Binding-site contacts:
Ligand atom C6 contacts residue PRO182 of chain 1.B at 3.6 Å (hydrophobic).
Ligand atom C2 contacts residue CYS125 of chain 1.B at 3.8 Å (hydrophobic).
Ligand atom C6 contacts residue ASP157 of chain 1.B at 3.6 Å.
Ligand atom C2 contacts residue GLY158 of chain 1.B at 3.5 Å.
Ligand atom C3' contacts residue GLU126 of chain 1.B at 3.5 Å.
Ligand atom N9 contacts residue ILE127 of chain 1.B at 3.8 Å.
Ligand atom C4 contacts residue ILE127 of chain 1.B at 3.6 Å (hydrophobic).
Ligand atom S5' contacts residue ASP175 of chain 1.B at 3.7 Å.
Ligand atom N6 contacts residue ASP157 of chain 1.B at 2.8 Å (salt-bridge).
Ligand atom S5' contacts residue ASP106 of chain 1.B at 3.7 Å.
Ligand atom O3' contacts residue GLY105 of chain 1.B at 3.6 Å.
Ligand atom N7 contacts residue ALA183 of chain 1.B at 3.3 Å (h-bond).
Ligand atom CS contacts residue GLN72 of chain 1.B at 3.7 Å.
Ligand atom N7 contacts residue PRO182 of chain 1.B at 3.2 Å.
Ligand atom N1 contacts residue GLY158 of chain 1.B at 2.9 Å (h-bond).
Ligand atom CS contacts residue ASP106 of chain 1.B at 3.5 Å.
Ligand atom C3' contacts residue LEU67 of chain 1.B at 3.7 Å (hydrophobic).
Ligand atom C2' contacts residue GLU126 of chain 1.B at 3.5 Å.
Ligand atom O2' contacts residue ILE127 of chain 1.B at 3.7 Å.
Ligand atom S5' contacts residue GLY104 of chain 1.B at 3.8 Å.
Ligand atom N3 contacts residue ILE127 of chain 1.B at 3.4 Å (h-bond).
Ligand atom C2 contacts residue ILE127 of chain 1.B at 3.7 Å (hydrophobic).
Ligand atom N1 contacts residue ASP157 of chain 1.B at 3.5 Å (salt-bridge).
Ligand atom C5' contacts residue GLN72 of chain 1.B at 3.9 Å.
Ligand atom O4' contacts residue ASP175 of chain 1.B at 3.7 Å.
Ligand atom N6 contacts residue PRO182 of chain 1.B at 2.8 Å (h-bond).
Ligand atom C1' contacts residue GLU126 of chain 1.B at 3.3 Å.
Ligand atom O3' contacts residue GLU126 of chain 1.B at 2.8 Å (salt-bridge).
Ligand atom C5 contacts residue PRO182 of chain 1.B at 3.7 Å (hydrophobic).
Ligand atom N3 contacts residue GLY103 of chain 1.B at 3.7 Å.
Ligand atom O3' contacts residue VAL131 of chain 1.B at 3.4 Å.
Ligand atom O4' contacts residue GLY103 of chain 1.B at 3.5 Å.
Ligand atom C4' contacts residue GLU126 of chain 1.B at 3.6 Å.
Ligand atom O2' contacts residue GLN51 of chain 1.B at 3.1 Å (h-bond).
Ligand atom O2' contacts residue GLU126 of chain 1.B at 2.6 Å (salt-bridge).
Ligand atom C5' contacts residue ASP175 of chain 1.B at 3.2 Å.
Ligand atom C4' contacts residue GLY104 of chain 1.B at 3.7 Å.
Ligand atom C4' contacts residue ASP175 of chain 1.B at 3.7 Å.
Ligand atom C2 contacts residue GLY156 of chain 1.B at 3.8 Å.
Ligand atom O4' contacts residue GLU126 of chain 1.B at 3.9 Å.

Sequence of chain 1.B:
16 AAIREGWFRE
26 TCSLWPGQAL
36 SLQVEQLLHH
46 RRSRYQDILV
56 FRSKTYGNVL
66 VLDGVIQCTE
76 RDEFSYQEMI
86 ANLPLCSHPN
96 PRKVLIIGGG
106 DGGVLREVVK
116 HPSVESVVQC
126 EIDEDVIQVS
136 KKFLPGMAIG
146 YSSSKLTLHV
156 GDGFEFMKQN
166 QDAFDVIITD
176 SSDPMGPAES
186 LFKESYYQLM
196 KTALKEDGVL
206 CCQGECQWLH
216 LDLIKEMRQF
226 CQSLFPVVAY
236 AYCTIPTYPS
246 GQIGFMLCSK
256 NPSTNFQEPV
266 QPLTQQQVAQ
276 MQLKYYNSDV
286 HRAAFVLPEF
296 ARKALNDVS

This protein binds this small molecule.
Small molecule (SMILES): CSC[C@H]1O[C@@H](n2cnc3c(N)ncnc32)[C@H](O)[C@@H]1O